Binding-site contacts:
Ligand atom N2 contacts residue ILE46 of chain 1.A at 4.1 Å.
Ligand atom C2 contacts residue ASN48 of chain 1.A at 2.5 Å.
Ligand atom C7 contacts residue ILE46 of chain 1.A at 3.3 Å (hydrophobic).
Ligand atom C6 contacts residue ILE46 of chain 1.A at 3.6 Å (hydrophobic).
Ligand atom N2 contacts residue GLY47 of chain 1.A at 4.0 Å.
Ligand atom C5 contacts residue ASN48 of chain 1.A at 3.6 Å.
Ligand atom C5 contacts residue ILE46 of chain 1.A at 4.4 Å (hydrophobic).
Ligand atom C7 contacts residue ASN48 of chain 1.A at 4.3 Å.
Ligand atom C8 contacts residue PHE133 of chain 1.A at 3.7 Å (hydrophobic).
Ligand atom C1 contacts residue ASN48 of chain 1.A at 1.4 Å.
Ligand atom C6 contacts residue ASN48 of chain 1.A at 4.3 Å.
Ligand atom O5 contacts residue ASN48 of chain 1.A at 2.3 Å (h-bond).
Ligand atom N2 contacts residue ASN48 of chain 1.A at 3.0 Å (h-bond).
Ligand atom O3 contacts residue ILE46 of chain 1.A at 3.7 Å.
Ligand atom C4 contacts residue ASN48 of chain 1.A at 4.2 Å.
Ligand atom C8 contacts residue GLY47 of chain 1.A at 3.7 Å.
Ligand atom C8 contacts residue ILE46 of chain 1.A at 3.9 Å (hydrophobic).
Ligand atom O7 contacts residue ILE46 of chain 1.A at 2.8 Å.
Ligand atom O4 contacts residue ASP53 of chain 1.A at 4.0 Å.
Ligand atom O6 contacts residue ASN48 of chain 1.A at 4.2 Å.
Ligand atom C7 contacts residue GLY47 of chain 1.A at 4.1 Å.
Ligand atom C3 contacts residue ASN48 of chain 1.A at 3.8 Å.

Sequence of chain 1.A:
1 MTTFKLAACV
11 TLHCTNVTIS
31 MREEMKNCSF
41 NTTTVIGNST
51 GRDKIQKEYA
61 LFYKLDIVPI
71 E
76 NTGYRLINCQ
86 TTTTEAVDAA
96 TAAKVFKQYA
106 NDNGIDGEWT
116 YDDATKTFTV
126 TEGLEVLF

The protein below binds the small molecule below.
Small molecule (SMILES): CC(=O)N[C@H]1[C@H](O[C@H]2[C@H](O)[C@@H](NC(C)=O)CO[C@@H]2CO)O[C@H](CO)[C@@H](O[C@@H]2O[C@H](CO[C@H]3O[C@H](CO)[C@@H](O)[C@H](O)[C@@H]3O)[C@@H](O)[C@H](O[C@H]3O[C@H](CO)[C@@H](O)[C@H](O)[C@@H]3O)[C@@H]2O)[C@@H]1O